Sequence of chain 1.P:
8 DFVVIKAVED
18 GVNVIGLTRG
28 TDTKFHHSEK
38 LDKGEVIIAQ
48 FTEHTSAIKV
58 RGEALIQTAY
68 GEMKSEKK

The small molecule below binds the protein below.
Small molecule (SMILES): N[C@@H](Cc1c[nH]c2ccccc12)C(=O)O

Sequence of chain 1.O:
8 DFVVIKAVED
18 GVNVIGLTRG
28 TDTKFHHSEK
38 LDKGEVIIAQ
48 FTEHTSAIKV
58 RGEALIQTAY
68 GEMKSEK

Binding-site contacts:
Ligand atom NE1 contacts residue GLN47 of chain 1.P at 2.8 Å (h-bond).
Ligand atom O contacts residue THR25 of chain 1.O at 4.0 Å.
Ligand atom CB contacts residue THR30 of chain 1.O at 3.5 Å.
Ligand atom CD1 contacts residue THR49 of chain 1.P at 3.8 Å.
Ligand atom N contacts residue GLY27 of chain 1.O at 2.6 Å (h-bond).
Ligand atom OXT contacts residue HIS51 of chain 1.P at 3.9 Å.
Ligand atom N contacts residue ASP29 of chain 1.O at 3.1 Å (salt-bridge).
Ligand atom CH2 contacts residue GLY23 of chain 1.P at 3.5 Å.
Ligand atom CZ3 contacts residue HIS34 of chain 1.P at 4.0 Å.
Ligand atom CA contacts residue THR25 of chain 1.O at 3.9 Å.
Ligand atom NE1 contacts residue ALA46 of chain 1.P at 3.9 Å.
Ligand atom O contacts residue THR49 of chain 1.P at 3.6 Å (h-bond).
Ligand atom O contacts residue SER53 of chain 1.O at 3.0 Å (h-bond).
Ligand atom CA contacts residue GLY27 of chain 1.O at 3.4 Å.
Ligand atom C contacts residue THR52 of chain 1.P at 3.9 Å.
Ligand atom CZ2 contacts residue ILE55 of chain 1.P at 3.9 Å (hydrophobic).
Ligand atom OXT contacts residue THR49 of chain 1.P at 2.5 Å (h-bond).
Ligand atom CE3 contacts residue HIS33 of chain 1.P at 4.0 Å.
Ligand atom CA contacts residue THR30 of chain 1.O at 3.2 Å.
Ligand atom CE3 contacts residue HIS34 of chain 1.P at 4.0 Å.
Ligand atom CD1 contacts residue SER53 of chain 1.O at 3.6 Å.
Ligand atom CH2 contacts residue ILE22 of chain 1.P at 3.9 Å (hydrophobic).
Ligand atom CB contacts residue SER53 of chain 1.O at 3.5 Å.
Ligand atom C contacts residue SER53 of chain 1.O at 3.6 Å.
Ligand atom C contacts residue THR49 of chain 1.P at 3.4 Å.
Ligand atom CZ3 contacts residue GLY23 of chain 1.P at 3.5 Å.
Ligand atom C contacts residue GLY27 of chain 1.O at 3.4 Å.
Ligand atom OXT contacts residue GLY27 of chain 1.O at 4.0 Å.
Ligand atom CZ2 contacts residue THR52 of chain 1.P at 4.0 Å.
Ligand atom NE1 contacts residue SER53 of chain 1.O at 4.0 Å.
Ligand atom CD1 contacts residue GLN47 of chain 1.P at 3.5 Å.
Ligand atom O contacts residue GLY27 of chain 1.O at 3.0 Å (h-bond).
Ligand atom CG contacts residue SER53 of chain 1.O at 3.9 Å.
Ligand atom CE2 contacts residue GLN47 of chain 1.P at 4.0 Å.
Ligand atom N contacts residue THR30 of chain 1.O at 2.9 Å (h-bond).
Ligand atom N contacts residue THR25 of chain 1.O at 3.0 Å (h-bond).
Ligand atom CB contacts residue THR25 of chain 1.O at 3.8 Å.
Ligand atom O contacts residue ARG26 of chain 1.O at 3.5 Å.
Ligand atom CA contacts residue SER53 of chain 1.O at 4.0 Å.
Ligand atom OXT contacts residue THR52 of chain 1.P at 2.8 Å (h-bond).